Binding-site contacts:
Ligand atom C1 contacts residue TRP658 of chain 1.A at 4.4 Å (hydrophobic).
Ligand atom O7 contacts residue GLU684 of chain 1.A at 4.1 Å.
Ligand atom O5 contacts residue ASN688 of chain 1.A at 2.4 Å (h-bond).
Ligand atom O7 contacts residue ASN687 of chain 1.A at 3.3 Å.
Ligand atom O7 contacts residue ASN688 of chain 1.A at 3.9 Å.
Ligand atom C8 contacts residue SER691 of chain 1.A at 4.1 Å.
Ligand atom C7 contacts residue ASN687 of chain 1.A at 4.3 Å.
Ligand atom C5 contacts residue GLU684 of chain 1.A at 3.2 Å.
Ligand atom C2 contacts residue GLU684 of chain 1.A at 3.7 Å.
Ligand atom C2 contacts residue ASN688 of chain 1.A at 2.4 Å.
Ligand atom C7 contacts residue ASN688 of chain 1.A at 3.6 Å.
Ligand atom C8 contacts residue ASN688 of chain 1.A at 4.5 Å.
Ligand atom C6 contacts residue LYS650 of chain 1.A at 4.1 Å.
Ligand atom N2 contacts residue GLU684 of chain 1.A at 4.5 Å.
Ligand atom C6 contacts residue ASP654 of chain 1.A at 3.5 Å.
Ligand atom C6 contacts residue GLU684 of chain 1.A at 3.5 Å.
Ligand atom O4 contacts residue GLU684 of chain 1.A at 4.5 Å.
Ligand atom O7 contacts residue ASP654 of chain 1.A at 3.8 Å.
Ligand atom C3 contacts residue ASN688 of chain 1.A at 3.8 Å.
Ligand atom N2 contacts residue ASN688 of chain 1.A at 2.9 Å (h-bond).
Ligand atom O6 contacts residue LYS650 of chain 1.A at 4.3 Å.
Ligand atom C8 contacts residue ASN687 of chain 1.A at 4.3 Å.
Ligand atom C4 contacts residue ASN688 of chain 1.A at 4.3 Å.
Ligand atom C1 contacts residue ASN688 of chain 1.A at 1.4 Å.
Ligand atom C1 contacts residue GLU684 of chain 1.A at 3.4 Å.
Ligand atom C4 contacts residue GLU684 of chain 1.A at 4.3 Å.
Ligand atom O5 contacts residue GLU684 of chain 1.A at 3.4 Å (salt-bridge).
Ligand atom C5 contacts residue ASN688 of chain 1.A at 3.6 Å.
Ligand atom O6 contacts residue ASP654 of chain 1.A at 2.6 Å (salt-bridge).

This small molecule binds to this protein.
Small molecule (SMILES): CC(=O)N[C@H]1[C@H](O[C@H]2[C@H](O)[C@@H](NC(C)=O)CO[C@@H]2CO)O[C@H](CO)[C@@H](O[C@@H]2O[C@H](CO)[C@@H](O)[C@H](O)[C@H]2NC(C)=O)[C@@H]1O

Sequence of chain 1.A:
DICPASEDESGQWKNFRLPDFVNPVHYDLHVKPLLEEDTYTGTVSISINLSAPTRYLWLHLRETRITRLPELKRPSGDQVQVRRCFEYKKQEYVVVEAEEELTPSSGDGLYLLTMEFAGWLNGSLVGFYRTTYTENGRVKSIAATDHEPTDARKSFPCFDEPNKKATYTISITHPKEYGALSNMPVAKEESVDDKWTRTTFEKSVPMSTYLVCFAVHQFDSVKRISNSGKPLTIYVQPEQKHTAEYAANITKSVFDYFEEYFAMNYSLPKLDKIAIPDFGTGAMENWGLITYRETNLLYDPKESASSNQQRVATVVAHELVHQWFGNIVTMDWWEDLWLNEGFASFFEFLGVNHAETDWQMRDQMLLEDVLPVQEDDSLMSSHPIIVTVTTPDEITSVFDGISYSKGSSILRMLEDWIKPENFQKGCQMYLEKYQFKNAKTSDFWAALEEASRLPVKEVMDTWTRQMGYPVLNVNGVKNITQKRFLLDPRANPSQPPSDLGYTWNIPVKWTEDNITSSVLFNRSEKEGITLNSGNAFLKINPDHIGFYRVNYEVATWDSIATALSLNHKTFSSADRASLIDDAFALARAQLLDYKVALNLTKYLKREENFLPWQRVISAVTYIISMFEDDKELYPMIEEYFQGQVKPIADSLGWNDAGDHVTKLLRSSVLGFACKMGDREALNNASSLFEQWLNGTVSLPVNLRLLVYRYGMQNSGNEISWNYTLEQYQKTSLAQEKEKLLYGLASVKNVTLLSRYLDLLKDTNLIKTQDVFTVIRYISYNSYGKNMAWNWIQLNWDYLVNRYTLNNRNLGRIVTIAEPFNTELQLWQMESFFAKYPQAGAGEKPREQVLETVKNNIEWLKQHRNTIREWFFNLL